Sequence of chain 1.A:
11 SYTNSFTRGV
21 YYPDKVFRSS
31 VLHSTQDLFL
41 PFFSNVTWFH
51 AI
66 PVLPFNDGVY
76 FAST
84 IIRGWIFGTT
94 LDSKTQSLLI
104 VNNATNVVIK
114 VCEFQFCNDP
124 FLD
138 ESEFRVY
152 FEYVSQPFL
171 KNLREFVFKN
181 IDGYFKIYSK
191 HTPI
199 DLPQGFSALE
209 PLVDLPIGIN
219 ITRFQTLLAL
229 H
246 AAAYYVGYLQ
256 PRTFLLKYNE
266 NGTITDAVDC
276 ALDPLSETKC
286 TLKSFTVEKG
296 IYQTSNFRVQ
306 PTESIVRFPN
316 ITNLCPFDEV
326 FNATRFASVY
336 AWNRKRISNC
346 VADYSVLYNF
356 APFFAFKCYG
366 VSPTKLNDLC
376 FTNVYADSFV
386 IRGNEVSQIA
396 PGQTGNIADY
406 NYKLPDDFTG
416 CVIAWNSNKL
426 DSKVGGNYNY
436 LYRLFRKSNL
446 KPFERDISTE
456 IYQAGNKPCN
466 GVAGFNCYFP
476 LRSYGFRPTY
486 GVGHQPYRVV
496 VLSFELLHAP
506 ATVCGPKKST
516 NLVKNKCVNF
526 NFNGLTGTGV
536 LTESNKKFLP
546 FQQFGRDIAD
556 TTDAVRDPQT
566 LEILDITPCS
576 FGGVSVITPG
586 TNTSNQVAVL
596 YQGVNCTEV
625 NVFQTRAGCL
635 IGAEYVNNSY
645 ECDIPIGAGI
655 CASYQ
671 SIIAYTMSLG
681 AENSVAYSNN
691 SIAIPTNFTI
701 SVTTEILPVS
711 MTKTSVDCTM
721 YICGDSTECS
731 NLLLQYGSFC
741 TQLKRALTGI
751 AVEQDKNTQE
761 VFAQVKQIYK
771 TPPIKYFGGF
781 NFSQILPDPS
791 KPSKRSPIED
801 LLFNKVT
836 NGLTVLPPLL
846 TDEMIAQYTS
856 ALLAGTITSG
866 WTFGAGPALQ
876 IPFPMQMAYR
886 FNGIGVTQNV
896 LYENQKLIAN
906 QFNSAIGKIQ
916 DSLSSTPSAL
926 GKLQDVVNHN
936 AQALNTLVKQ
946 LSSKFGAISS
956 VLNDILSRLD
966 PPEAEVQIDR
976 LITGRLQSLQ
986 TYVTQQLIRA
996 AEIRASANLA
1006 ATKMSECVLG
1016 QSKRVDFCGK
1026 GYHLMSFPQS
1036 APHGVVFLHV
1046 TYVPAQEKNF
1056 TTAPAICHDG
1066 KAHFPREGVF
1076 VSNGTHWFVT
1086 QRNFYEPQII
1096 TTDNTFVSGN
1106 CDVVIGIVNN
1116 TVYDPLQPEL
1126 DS

Binding-site contacts:
Ligand atom O7 contacts residue ASN600 of chain 1.A at 3.2 Å (h-bond).
Ligand atom O5 contacts residue ASN600 of chain 1.A at 2.4 Å (h-bond).
Ligand atom O5 contacts residue THR602 of chain 1.A at 3.5 Å.
Ligand atom C5 contacts residue ASN600 of chain 1.A at 3.7 Å.
Ligand atom N2 contacts residue ASN600 of chain 1.A at 2.9 Å (h-bond).
Ligand atom C1 contacts residue ASN600 of chain 1.A at 1.4 Å.
Ligand atom C1 contacts residue THR602 of chain 1.A at 3.8 Å.
Ligand atom C6 contacts residue THR602 of chain 1.A at 4.3 Å.
Ligand atom C8 contacts residue ASN600 of chain 1.A at 4.3 Å.
Ligand atom C2 contacts residue ASN600 of chain 1.A at 2.5 Å.
Ligand atom C7 contacts residue ASN600 of chain 1.A at 3.3 Å.
Ligand atom C5 contacts residue THR602 of chain 1.A at 4.0 Å.
Ligand atom C3 contacts residue ASN600 of chain 1.A at 3.8 Å.
Ligand atom C4 contacts residue ASN600 of chain 1.A at 4.2 Å.
Ligand atom O6 contacts residue THR602 of chain 1.A at 4.1 Å.

The protein below binds the small molecule below.
Small molecule (SMILES): CC(=O)N[C@@H]1[C@@H](O)[C@H](O)[C@@H](CO)O[C@H]1O